Binding-site contacts:
Ligand atom C4' contacts residue LEU43 of chain 1.B at 3.8 Å (hydrophobic).
Ligand atom PG contacts residue SER189 of chain 1.B at 3.8 Å.
Ligand atom C6 contacts residue LEU188 of chain 1.B at 3.6 Å (hydrophobic).
Ligand atom C2 contacts residue ASP178 of chain 1.B at 3.5 Å.
Ligand atom C1' contacts residue GLY151 of chain 1.B at 3.7 Å.
Ligand atom O3' contacts residue PHE150 of chain 1.B at 3.6 Å.
Ligand atom O3' contacts residue LEU43 of chain 1.B at 3.7 Å.
Ligand atom N6 contacts residue GLY180 of chain 1.B at 3.1 Å (h-bond).
Ligand atom O2' contacts residue GLY151 of chain 1.B at 2.9 Å (h-bond).
Ligand atom C4 contacts residue GLY39 of chain 1.B at 3.7 Å.
Ligand atom C2' contacts residue GLY151 of chain 1.B at 3.7 Å.
Ligand atom N3 contacts residue GLY39 of chain 1.B at 3.6 Å (h-bond).
Ligand atom C1' contacts residue LEU43 of chain 1.B at 3.6 Å (hydrophobic).
Ligand atom C2 contacts residue THR179 of chain 1.B at 3.6 Å.
Ligand atom N1 contacts residue GLY180 of chain 1.B at 2.8 Å (h-bond).
Ligand atom O2B contacts residue HIS37 of chain 1.B at 3.3 Å (h-bond).
Ligand atom O2A contacts residue MET33 of chain 1.B at 3.0 Å (h-bond).
Ligand atom C2 contacts residue GLY39 of chain 1.B at 3.6 Å.
Ligand atom O1G contacts residue LYS153 of chain 1.B at 3.7 Å.
Ligand atom O1B contacts residue LYS153 of chain 1.B at 3.7 Å.
Ligand atom O1B contacts residue ASP154 of chain 1.B at 3.4 Å (salt-bridge).
Ligand atom O2G contacts residue ARG191 of chain 1.B at 3.6 Å (salt-bridge).
Ligand atom O2' contacts residue ASP154 of chain 1.B at 3.2 Å (salt-bridge).
Ligand atom N1 contacts residue THR179 of chain 1.B at 3.3 Å.
Ligand atom N7 contacts residue LEU188 of chain 1.B at 3.5 Å (h-bond).
Ligand atom N7 contacts residue LYS153 of chain 1.B at 3.8 Å.
Ligand atom O3A contacts residue HIS40 of chain 1.B at 2.8 Å (h-bond).
Ligand atom C2 contacts residue GLY180 of chain 1.B at 3.6 Å.
Ligand atom C2' contacts residue ASP154 of chain 1.B at 3.3 Å.
Ligand atom O4' contacts residue HIS40 of chain 1.B at 3.5 Å.
Ligand atom O1G contacts residue SER189 of chain 1.B at 2.4 Å (h-bond).
Ligand atom N3 contacts residue GLY151 of chain 1.B at 3.4 Å.
Ligand atom O4' contacts residue LEU43 of chain 1.B at 3.1 Å.
Ligand atom C5' contacts residue HIS40 of chain 1.B at 3.5 Å.
Ligand atom PG contacts residue SER190 of chain 1.B at 3.5 Å.
Ligand atom O2B contacts residue HIS40 of chain 1.B at 3.7 Å.
Ligand atom O3' contacts residue GLY151 of chain 1.B at 3.1 Å (h-bond).
Ligand atom N7 contacts residue HIS37 of chain 1.B at 3.7 Å.
Ligand atom N6 contacts residue LEU188 of chain 1.B at 2.6 Å (h-bond).
Ligand atom O2G contacts residue SER190 of chain 1.B at 2.2 Å (h-bond).

Sequence of chain 1.B:
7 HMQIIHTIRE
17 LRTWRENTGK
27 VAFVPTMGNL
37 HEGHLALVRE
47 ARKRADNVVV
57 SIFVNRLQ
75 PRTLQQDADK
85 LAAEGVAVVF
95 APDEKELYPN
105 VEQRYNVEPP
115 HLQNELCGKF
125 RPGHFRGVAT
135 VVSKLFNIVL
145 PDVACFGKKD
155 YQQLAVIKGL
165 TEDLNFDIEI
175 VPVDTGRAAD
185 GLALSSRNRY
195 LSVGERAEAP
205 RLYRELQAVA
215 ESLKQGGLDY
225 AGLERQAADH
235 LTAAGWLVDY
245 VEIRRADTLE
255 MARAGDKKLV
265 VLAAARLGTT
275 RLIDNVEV

This small molecule binds to this protein.
Small molecule (SMILES): Nc1ncnc2c1ncn2[C@@H]1O[C@H](CO[P](=O)(O)O[P](=O)(O)NP(=O)(O)O)[C@@H](O)[C@H]1O